Sequence of chain 1.C:
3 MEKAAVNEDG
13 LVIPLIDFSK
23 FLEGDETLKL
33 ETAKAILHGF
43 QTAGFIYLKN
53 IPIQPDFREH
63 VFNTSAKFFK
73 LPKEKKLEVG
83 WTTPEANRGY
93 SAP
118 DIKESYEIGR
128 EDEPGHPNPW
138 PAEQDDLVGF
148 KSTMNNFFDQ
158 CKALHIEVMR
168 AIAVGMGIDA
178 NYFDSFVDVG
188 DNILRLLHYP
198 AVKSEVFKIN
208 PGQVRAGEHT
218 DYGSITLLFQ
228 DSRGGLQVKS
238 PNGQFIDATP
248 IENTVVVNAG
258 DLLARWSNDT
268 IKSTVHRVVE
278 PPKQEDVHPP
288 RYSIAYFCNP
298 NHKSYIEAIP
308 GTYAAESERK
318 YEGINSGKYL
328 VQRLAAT

This small molecule binds to this protein.
Small molecule (SMILES): O=C(O)CCC(=O)C(=O)O

Binding-site contacts:
Ligand atom C5 contacts residue TYR196 of chain 1.C at 3.8 Å (hydrophobic).
Ligand atom C1 contacts residue ARG192 of chain 1.C at 3.8 Å.
Ligand atom C2 contacts residue NI1 of chain 1.S at 2.8 Å.
Ligand atom O2 contacts residue HMU1 of chain 1.U at 2.9 Å (h-bond).
Ligand atom O3 contacts residue ARG288 of chain 1.C at 3.0 Å (salt-bridge).
Ligand atom O2 contacts residue ASP218 of chain 1.C at 3.2 Å (salt-bridge).
Ligand atom O3 contacts residue SER290 of chain 1.C at 2.8 Å (h-bond).
Ligand atom C1 contacts residue NI1 of chain 1.S at 2.8 Å.
Ligand atom O4 contacts residue LEU225 of chain 1.C at 3.3 Å.
Ligand atom C1 contacts residue HMU1 of chain 1.U at 3.7 Å.
Ligand atom O2 contacts residue NI1 of chain 1.S at 2.1 Å (h-bond).
Ligand atom O3 contacts residue TYR196 of chain 1.C at 2.9 Å (h-bond).
Ligand atom O4 contacts residue VAL275 of chain 1.C at 3.8 Å.
Ligand atom C5 contacts residue LEU225 of chain 1.C at 3.7 Å (hydrophobic).
Ligand atom C5 contacts residue VAL275 of chain 1.C at 3.4 Å (hydrophobic).
Ligand atom C1 contacts residue HIS216 of chain 1.C at 3.7 Å.
Ligand atom C4 contacts residue VAL275 of chain 1.C at 3.6 Å (hydrophobic).
Ligand atom C4 contacts residue LEU233 of chain 1.C at 4.0 Å (hydrophobic).
Ligand atom C2 contacts residue HIS216 of chain 1.C at 3.8 Å.
Ligand atom O3 contacts residue LEU194 of chain 1.C at 3.7 Å.
Ligand atom C1 contacts residue PHE294 of chain 1.C at 3.8 Å (hydrophobic).
Ligand atom O4 contacts residue ARG288 of chain 1.C at 2.8 Å (salt-bridge).
Ligand atom O1 contacts residue PHE294 of chain 1.C at 3.7 Å.
Ligand atom O2 contacts residue ARG192 of chain 1.C at 4.0 Å.
Ligand atom O1 contacts residue HMU1 of chain 1.U at 4.0 Å.
Ligand atom O5 contacts residue HIS216 of chain 1.C at 3.2 Å (h-bond).
Ligand atom C3 contacts residue LEU194 of chain 1.C at 3.7 Å (hydrophobic).
Ligand atom O5 contacts residue NI1 of chain 1.S at 2.1 Å (h-bond).
Ligand atom C5 contacts residue ARG288 of chain 1.C at 3.6 Å.
Ligand atom C4 contacts residue LEU225 of chain 1.C at 3.9 Å (hydrophobic).
Ligand atom C5 contacts residue SER290 of chain 1.C at 3.7 Å.
Ligand atom O5 contacts residue HIS273 of chain 1.C at 3.3 Å.
Ligand atom O1 contacts residue NI1 of chain 1.S at 4.0 Å.
Ligand atom O2 contacts residue PHE294 of chain 1.C at 3.3 Å.
Ligand atom C3 contacts residue TYR196 of chain 1.C at 3.8 Å (hydrophobic).
Ligand atom O2 contacts residue HIS216 of chain 1.C at 3.1 Å (h-bond).
Ligand atom O1 contacts residue LEU194 of chain 1.C at 3.7 Å.
Ligand atom O3 contacts residue VAL275 of chain 1.C at 3.6 Å.
Ligand atom O1 contacts residue ARG192 of chain 1.C at 2.9 Å (salt-bridge).
Ligand atom O4 contacts residue LEU233 of chain 1.C at 3.7 Å.